Sequence of chain 1.A:
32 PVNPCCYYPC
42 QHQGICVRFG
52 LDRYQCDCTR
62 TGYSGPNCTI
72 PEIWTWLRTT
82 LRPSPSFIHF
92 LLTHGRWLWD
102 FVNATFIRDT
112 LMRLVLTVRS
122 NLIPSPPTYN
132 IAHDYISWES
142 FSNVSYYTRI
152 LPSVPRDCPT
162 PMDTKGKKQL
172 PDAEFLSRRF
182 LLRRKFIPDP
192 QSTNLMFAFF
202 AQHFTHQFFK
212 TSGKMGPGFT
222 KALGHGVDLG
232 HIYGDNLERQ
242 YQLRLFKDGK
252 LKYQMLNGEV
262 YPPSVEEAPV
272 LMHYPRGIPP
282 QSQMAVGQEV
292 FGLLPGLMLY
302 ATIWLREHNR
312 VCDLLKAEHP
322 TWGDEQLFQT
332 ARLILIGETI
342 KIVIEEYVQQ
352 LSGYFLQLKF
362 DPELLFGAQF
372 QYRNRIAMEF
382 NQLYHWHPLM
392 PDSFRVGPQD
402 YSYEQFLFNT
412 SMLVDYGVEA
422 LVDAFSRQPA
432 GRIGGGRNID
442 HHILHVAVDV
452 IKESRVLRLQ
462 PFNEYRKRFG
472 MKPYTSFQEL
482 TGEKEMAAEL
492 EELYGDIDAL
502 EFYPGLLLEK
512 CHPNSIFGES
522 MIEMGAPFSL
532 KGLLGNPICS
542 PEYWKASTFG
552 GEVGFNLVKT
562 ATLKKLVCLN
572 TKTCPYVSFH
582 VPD

Binding-site contacts:
Ligand atom C6 contacts residue MET413 of chain 1.A at 4.4 Å (hydrophobic).
Ligand atom O5 contacts residue ASN410 of chain 1.A at 2.4 Å (h-bond).
Ligand atom C4 contacts residue ASN410 of chain 1.A at 4.2 Å.
Ligand atom O6 contacts residue TYR402 of chain 1.A at 4.0 Å.
Ligand atom C8 contacts residue GLU405 of chain 1.A at 4.4 Å.
Ligand atom C1 contacts residue TYR402 of chain 1.A at 4.2 Å (hydrophobic).
Ligand atom C1 contacts residue ASN410 of chain 1.A at 1.4 Å.
Ligand atom C6 contacts residue TYR417 of chain 1.A at 4.2 Å (hydrophobic).
Ligand atom O7 contacts residue GLN406 of chain 1.A at 3.4 Å.
Ligand atom C5 contacts residue ASN410 of chain 1.A at 3.7 Å.
Ligand atom C2 contacts residue ASN410 of chain 1.A at 2.5 Å.
Ligand atom O6 contacts residue GLN406 of chain 1.A at 4.1 Å.
Ligand atom C5 contacts residue ASP416 of chain 1.A at 3.9 Å.
Ligand atom C7 contacts residue ASP416 of chain 1.A at 4.1 Å.
Ligand atom C3 contacts residue ASN410 of chain 1.A at 3.8 Å.
Ligand atom C7 contacts residue GLN406 of chain 1.A at 3.5 Å.
Ligand atom O5 contacts residue TYR402 of chain 1.A at 4.1 Å.
Ligand atom C8 contacts residue ASP416 of chain 1.A at 3.4 Å.
Ligand atom C6 contacts residue ASP416 of chain 1.A at 3.9 Å.
Ligand atom O7 contacts residue ASP416 of chain 1.A at 4.4 Å.
Ligand atom O7 contacts residue ASN410 of chain 1.A at 4.3 Å.
Ligand atom O6 contacts residue MET413 of chain 1.A at 3.4 Å.
Ligand atom C1 contacts residue MET413 of chain 1.A at 4.1 Å (hydrophobic).
Ligand atom C4 contacts residue TYR402 of chain 1.A at 4.2 Å (hydrophobic).
Ligand atom O5 contacts residue MET413 of chain 1.A at 3.5 Å.
Ligand atom C2 contacts residue GLN406 of chain 1.A at 4.0 Å.
Ligand atom C5 contacts residue TYR402 of chain 1.A at 4.1 Å (hydrophobic).
Ligand atom C7 contacts residue ASN410 of chain 1.A at 3.8 Å.
Ligand atom C8 contacts residue GLN406 of chain 1.A at 4.1 Å.
Ligand atom N2 contacts residue ASN410 of chain 1.A at 2.9 Å (h-bond).
Ligand atom C1 contacts residue GLN406 of chain 1.A at 4.1 Å.
Ligand atom O6 contacts residue ASP416 of chain 1.A at 3.0 Å (salt-bridge).
Ligand atom N2 contacts residue GLN406 of chain 1.A at 3.8 Å.
Ligand atom C5 contacts residue MET413 of chain 1.A at 4.4 Å (hydrophobic).
Ligand atom O6 contacts residue TYR417 of chain 1.A at 3.6 Å.
Ligand atom C6 contacts residue TYR402 of chain 1.A at 3.3 Å (hydrophobic).

The protein below binds the small molecule below.
Small molecule (SMILES): CC(=O)N[C@H]1[C@H](O[C@H]2[C@H](O)[C@@H](NC(C)=O)CO[C@@H]2CO)O[C@H](CO)[C@@H](O)[C@@H]1O